The small molecule below binds the protein below.
Small molecule (SMILES): Nc1ncnc2c1ncn2[C@@H]1O[C@H](COP(=O)(O)OP(=O)(O)OP(O)(O)=S)[C@@H](O)[C@H]1O

Sequence of chain 1.F:
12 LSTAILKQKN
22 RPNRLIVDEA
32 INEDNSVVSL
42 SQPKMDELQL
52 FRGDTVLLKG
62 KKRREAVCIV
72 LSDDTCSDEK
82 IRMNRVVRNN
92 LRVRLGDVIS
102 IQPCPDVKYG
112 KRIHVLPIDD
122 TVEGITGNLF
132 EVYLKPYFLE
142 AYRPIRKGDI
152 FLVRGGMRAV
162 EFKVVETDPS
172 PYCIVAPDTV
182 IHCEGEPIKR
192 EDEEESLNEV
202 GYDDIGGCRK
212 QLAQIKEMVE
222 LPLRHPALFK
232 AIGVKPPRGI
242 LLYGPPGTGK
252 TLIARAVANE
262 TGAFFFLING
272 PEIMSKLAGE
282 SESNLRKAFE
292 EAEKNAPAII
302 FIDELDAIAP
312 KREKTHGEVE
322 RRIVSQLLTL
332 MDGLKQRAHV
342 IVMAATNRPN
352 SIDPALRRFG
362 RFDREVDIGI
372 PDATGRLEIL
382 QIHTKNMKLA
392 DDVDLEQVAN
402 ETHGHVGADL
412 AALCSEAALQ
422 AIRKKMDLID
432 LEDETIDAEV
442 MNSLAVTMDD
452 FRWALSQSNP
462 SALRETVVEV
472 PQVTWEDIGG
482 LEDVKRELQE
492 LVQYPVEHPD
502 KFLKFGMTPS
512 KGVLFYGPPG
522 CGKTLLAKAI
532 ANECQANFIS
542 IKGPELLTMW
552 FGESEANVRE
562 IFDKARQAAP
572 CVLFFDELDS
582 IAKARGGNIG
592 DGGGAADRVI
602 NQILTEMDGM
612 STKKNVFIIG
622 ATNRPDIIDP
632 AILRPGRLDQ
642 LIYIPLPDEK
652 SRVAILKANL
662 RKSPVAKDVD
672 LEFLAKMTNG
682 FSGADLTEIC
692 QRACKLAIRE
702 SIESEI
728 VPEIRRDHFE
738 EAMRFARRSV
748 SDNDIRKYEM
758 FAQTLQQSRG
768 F

Sequence of chain 1.E:
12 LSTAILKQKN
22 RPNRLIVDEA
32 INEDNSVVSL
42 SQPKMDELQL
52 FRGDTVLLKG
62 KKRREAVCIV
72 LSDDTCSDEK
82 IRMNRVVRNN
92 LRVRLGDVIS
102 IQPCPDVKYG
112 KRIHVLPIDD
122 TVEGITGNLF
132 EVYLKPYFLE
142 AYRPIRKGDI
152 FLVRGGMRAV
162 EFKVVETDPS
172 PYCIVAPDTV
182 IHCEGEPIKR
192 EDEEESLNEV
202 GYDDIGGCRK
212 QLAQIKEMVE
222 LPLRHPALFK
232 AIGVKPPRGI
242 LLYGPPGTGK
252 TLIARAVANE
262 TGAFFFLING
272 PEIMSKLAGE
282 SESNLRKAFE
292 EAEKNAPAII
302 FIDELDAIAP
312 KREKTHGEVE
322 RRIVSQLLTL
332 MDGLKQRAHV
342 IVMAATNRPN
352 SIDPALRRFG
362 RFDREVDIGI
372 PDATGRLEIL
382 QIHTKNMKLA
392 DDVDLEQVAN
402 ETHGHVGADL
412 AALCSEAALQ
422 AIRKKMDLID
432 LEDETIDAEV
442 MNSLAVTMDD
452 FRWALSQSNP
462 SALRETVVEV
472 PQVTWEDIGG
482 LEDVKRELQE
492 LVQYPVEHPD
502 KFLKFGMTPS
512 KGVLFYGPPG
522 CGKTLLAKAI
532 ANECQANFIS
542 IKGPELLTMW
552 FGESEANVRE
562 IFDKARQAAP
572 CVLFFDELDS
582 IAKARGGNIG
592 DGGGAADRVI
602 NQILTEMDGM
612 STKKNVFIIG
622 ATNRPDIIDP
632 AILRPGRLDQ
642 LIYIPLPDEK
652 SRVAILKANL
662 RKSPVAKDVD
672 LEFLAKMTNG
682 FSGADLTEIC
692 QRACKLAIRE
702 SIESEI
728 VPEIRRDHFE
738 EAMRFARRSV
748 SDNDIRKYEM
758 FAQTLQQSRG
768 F

Binding-site contacts:
Ligand atom C2 contacts residue ASP205 of chain 1.F at 3.2 Å.
Ligand atom O4' contacts residue ALA409 of chain 1.F at 3.5 Å.
Ligand atom PG contacts residue GLY248 of chain 1.F at 3.6 Å.
Ligand atom S1G contacts residue ASN348 of chain 1.F at 3.1 Å (h-bond).
Ligand atom C5' contacts residue ALA409 of chain 1.F at 3.6 Å (hydrophobic).
Ligand atom N6 contacts residue ILE206 of chain 1.F at 3.4 Å.
Ligand atom PB contacts residue GLY248 of chain 1.F at 3.6 Å.
Ligand atom C8 contacts residue GLY408 of chain 1.F at 3.6 Å.
Ligand atom C6 contacts residue GLY207 of chain 1.F at 3.4 Å.
Ligand atom N7 contacts residue THR249 of chain 1.F at 3.5 Å.
Ligand atom O4' contacts residue GLY408 of chain 1.F at 3.7 Å.
Ligand atom N7 contacts residue GLY250 of chain 1.F at 3.4 Å (h-bond).
Ligand atom N1 contacts residue GLY207 of chain 1.F at 3.2 Å (h-bond).
Ligand atom O3B contacts residue PRO247 of chain 1.F at 3.5 Å.
Ligand atom O3G contacts residue MG1 of chain 1.CA at 2.5 Å.
Ligand atom O2A contacts residue GLY250 of chain 1.F at 2.4 Å.
Ligand atom N3 contacts residue HIS384 of chain 1.F at 3.7 Å.
Ligand atom O2G contacts residue GLY248 of chain 1.F at 3.5 Å (h-bond).
Ligand atom O2G contacts residue ARG359 of chain 1.E at 3.2 Å.
Ligand atom O1B contacts residue THR252 of chain 1.F at 3.0 Å (h-bond).
Ligand atom C8 contacts residue GLY250 of chain 1.F at 3.7 Å.
Ligand atom S1G contacts residue LYS251 of chain 1.F at 3.5 Å (salt-bridge).
Ligand atom O1B contacts residue LYS251 of chain 1.F at 3.7 Å.
Ligand atom O2B contacts residue THR249 of chain 1.F at 2.8 Å (h-bond).
Ligand atom O1A contacts residue LEU253 of chain 1.F at 3.5 Å (h-bond).
Ligand atom O2B contacts residue GLY248 of chain 1.F at 3.2 Å.
Ligand atom O3B contacts residue LYS251 of chain 1.F at 3.7 Å.
Ligand atom O2G contacts residue PRO247 of chain 1.F at 3.5 Å.
Ligand atom PG contacts residue MG1 of chain 1.CA at 3.6 Å.
Ligand atom O2A contacts residue THR249 of chain 1.F at 3.7 Å.
Ligand atom N6 contacts residue GLY207 of chain 1.F at 2.8 Å (h-bond).
Ligand atom O2B contacts residue LYS251 of chain 1.F at 3.0 Å (salt-bridge).
Ligand atom O1B contacts residue MG1 of chain 1.CA at 2.9 Å.
Ligand atom O3B contacts residue GLY248 of chain 1.F at 2.5 Å (h-bond).
Ligand atom C8 contacts residue GLY248 of chain 1.F at 3.6 Å.
Ligand atom N7 contacts residue GLY408 of chain 1.F at 3.5 Å.
Ligand atom O2B contacts residue GLY250 of chain 1.F at 2.5 Å (h-bond).
Ligand atom O2A contacts residue LYS251 of chain 1.F at 3.5 Å (salt-bridge).
Ligand atom O1A contacts residue THR252 of chain 1.F at 3.3 Å.
Ligand atom C6 contacts residue ILE206 of chain 1.F at 3.5 Å (hydrophobic).